Sequence of chain 3.A:
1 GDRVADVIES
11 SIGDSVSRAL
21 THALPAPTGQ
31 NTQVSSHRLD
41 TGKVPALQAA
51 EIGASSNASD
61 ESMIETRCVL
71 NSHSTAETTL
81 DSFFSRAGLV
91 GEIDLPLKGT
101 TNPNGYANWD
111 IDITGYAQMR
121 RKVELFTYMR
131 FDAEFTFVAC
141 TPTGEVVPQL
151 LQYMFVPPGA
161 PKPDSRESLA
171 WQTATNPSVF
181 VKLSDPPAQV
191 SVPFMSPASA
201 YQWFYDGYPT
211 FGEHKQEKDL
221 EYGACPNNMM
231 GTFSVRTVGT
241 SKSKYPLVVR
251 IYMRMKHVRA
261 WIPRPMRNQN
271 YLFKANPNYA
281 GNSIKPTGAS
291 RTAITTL

The small molecule below binds the protein below.
Small molecule (SMILES): Cc1cccc(-c2ccc(OCCCCCN3CCN(c4ccncc4)C3=O)cc2)c1

Binding-site contacts:
Ligand atom CAE contacts residue THR114 of chain 3.A at 3.5 Å.
Ligand atom NBE contacts residue TRP203 of chain 3.A at 3.2 Å.
Ligand atom CAH contacts residue TRP203 of chain 3.A at 3.5 Å (hydrophobic).
Ligand atom OAB contacts residue ILE113 of chain 3.A at 3.2 Å (h-bond).
Ligand atom CAZ contacts residue MET195 of chain 3.A at 3.9 Å (hydrophobic).
Ligand atom CAI contacts residue ASP112 of chain 3.A at 3.5 Å.
Ligand atom CAH contacts residue ASN228 of chain 3.A at 3.2 Å.
Ligand atom CAY contacts residue PHE155 of chain 3.A at 3.8 Å (hydrophobic).
Ligand atom OAB contacts residue ASP112 of chain 3.A at 3.5 Å.
Ligand atom CAA contacts residue PRO177 of chain 3.A at 3.8 Å (hydrophobic).
Ligand atom CBC contacts residue ASN228 of chain 3.A at 3.9 Å.
Ligand atom CAX contacts residue TRP203 of chain 3.A at 3.6 Å (hydrophobic).
Ligand atom CAI contacts residue THR114 of chain 3.A at 3.8 Å.
Ligand atom CAD contacts residue ASN228 of chain 3.A at 3.5 Å.
Ligand atom CAI contacts residue TRP203 of chain 3.A at 3.6 Å (hydrophobic).
Ligand atom CAJ contacts residue ILE111 of chain 3.A at 3.3 Å (hydrophobic).
Ligand atom CAP contacts residue ILE111 of chain 3.A at 3.8 Å (hydrophobic).
Ligand atom OAW contacts residue ILE111 of chain 3.A at 3.6 Å.
Ligand atom CAR contacts residue PHE135 of chain 3.A at 3.4 Å (hydrophobic).
Ligand atom CAC contacts residue PHE233 of chain 3.A at 3.1 Å (hydrophobic).
Ligand atom CAL contacts residue ILE111 of chain 3.A at 3.6 Å (hydrophobic).
Ligand atom CAM contacts residue ILE24 of chain 3.C at 3.7 Å (hydrophobic).
Ligand atom OAW contacts residue MET195 of chain 3.A at 3.5 Å.
Ligand atom CAK contacts residue VAL192 of chain 3.A at 3.1 Å (hydrophobic).
Ligand atom CAM contacts residue VAL192 of chain 3.A at 3.3 Å (hydrophobic).
Ligand atom CAE contacts residue ASP112 of chain 3.A at 3.7 Å.
Ligand atom CAA contacts residue ILE24 of chain 3.C at 3.8 Å (hydrophobic).
Ligand atom CBC contacts residue TRP203 of chain 3.A at 3.2 Å (hydrophobic).
Ligand atom CAG contacts residue PHE233 of chain 3.A at 3.2 Å (hydrophobic).
Ligand atom CAK contacts residue MET195 of chain 3.A at 3.6 Å (hydrophobic).
Ligand atom CAU contacts residue ASN228 of chain 3.A at 3.6 Å.
Ligand atom CAT contacts residue TYR201 of chain 3.A at 3.5 Å (hydrophobic).
Ligand atom NBE contacts residue ASN228 of chain 3.A at 3.9 Å.
Ligand atom CAU contacts residue TYR201 of chain 3.A at 3.8 Å (hydrophobic).
Ligand atom CAG contacts residue PHE137 of chain 3.A at 3.7 Å (hydrophobic).
Ligand atom CAU contacts residue TRP203 of chain 3.A at 3.7 Å (hydrophobic).
Ligand atom CAN contacts residue PHE155 of chain 3.A at 3.6 Å (hydrophobic).
Ligand atom CAC contacts residue PHE137 of chain 3.A at 3.8 Å (hydrophobic).
Ligand atom CAD contacts residue GLN202 of chain 3.A at 3.5 Å.
Ligand atom CAH contacts residue GLN202 of chain 3.A at 3.7 Å.

Sequence of chain 4.C:
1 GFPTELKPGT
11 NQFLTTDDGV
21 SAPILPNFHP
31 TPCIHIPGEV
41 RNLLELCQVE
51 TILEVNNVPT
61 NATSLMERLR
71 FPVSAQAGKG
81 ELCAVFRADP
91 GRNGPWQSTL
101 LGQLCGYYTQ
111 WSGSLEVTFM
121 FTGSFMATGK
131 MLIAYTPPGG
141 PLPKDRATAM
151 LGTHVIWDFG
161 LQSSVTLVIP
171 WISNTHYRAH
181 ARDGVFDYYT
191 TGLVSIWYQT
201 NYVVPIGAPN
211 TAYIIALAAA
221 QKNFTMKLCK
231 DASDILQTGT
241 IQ

Sequence of chain 3.C:
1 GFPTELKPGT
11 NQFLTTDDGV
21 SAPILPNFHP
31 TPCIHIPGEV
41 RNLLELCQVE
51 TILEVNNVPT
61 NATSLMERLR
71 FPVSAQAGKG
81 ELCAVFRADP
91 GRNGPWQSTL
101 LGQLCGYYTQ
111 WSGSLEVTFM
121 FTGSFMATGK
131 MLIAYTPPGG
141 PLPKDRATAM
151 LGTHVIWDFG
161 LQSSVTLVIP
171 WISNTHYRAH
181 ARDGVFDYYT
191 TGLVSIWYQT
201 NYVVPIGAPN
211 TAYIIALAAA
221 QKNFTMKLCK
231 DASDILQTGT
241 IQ